Sequence of chain 1.A:
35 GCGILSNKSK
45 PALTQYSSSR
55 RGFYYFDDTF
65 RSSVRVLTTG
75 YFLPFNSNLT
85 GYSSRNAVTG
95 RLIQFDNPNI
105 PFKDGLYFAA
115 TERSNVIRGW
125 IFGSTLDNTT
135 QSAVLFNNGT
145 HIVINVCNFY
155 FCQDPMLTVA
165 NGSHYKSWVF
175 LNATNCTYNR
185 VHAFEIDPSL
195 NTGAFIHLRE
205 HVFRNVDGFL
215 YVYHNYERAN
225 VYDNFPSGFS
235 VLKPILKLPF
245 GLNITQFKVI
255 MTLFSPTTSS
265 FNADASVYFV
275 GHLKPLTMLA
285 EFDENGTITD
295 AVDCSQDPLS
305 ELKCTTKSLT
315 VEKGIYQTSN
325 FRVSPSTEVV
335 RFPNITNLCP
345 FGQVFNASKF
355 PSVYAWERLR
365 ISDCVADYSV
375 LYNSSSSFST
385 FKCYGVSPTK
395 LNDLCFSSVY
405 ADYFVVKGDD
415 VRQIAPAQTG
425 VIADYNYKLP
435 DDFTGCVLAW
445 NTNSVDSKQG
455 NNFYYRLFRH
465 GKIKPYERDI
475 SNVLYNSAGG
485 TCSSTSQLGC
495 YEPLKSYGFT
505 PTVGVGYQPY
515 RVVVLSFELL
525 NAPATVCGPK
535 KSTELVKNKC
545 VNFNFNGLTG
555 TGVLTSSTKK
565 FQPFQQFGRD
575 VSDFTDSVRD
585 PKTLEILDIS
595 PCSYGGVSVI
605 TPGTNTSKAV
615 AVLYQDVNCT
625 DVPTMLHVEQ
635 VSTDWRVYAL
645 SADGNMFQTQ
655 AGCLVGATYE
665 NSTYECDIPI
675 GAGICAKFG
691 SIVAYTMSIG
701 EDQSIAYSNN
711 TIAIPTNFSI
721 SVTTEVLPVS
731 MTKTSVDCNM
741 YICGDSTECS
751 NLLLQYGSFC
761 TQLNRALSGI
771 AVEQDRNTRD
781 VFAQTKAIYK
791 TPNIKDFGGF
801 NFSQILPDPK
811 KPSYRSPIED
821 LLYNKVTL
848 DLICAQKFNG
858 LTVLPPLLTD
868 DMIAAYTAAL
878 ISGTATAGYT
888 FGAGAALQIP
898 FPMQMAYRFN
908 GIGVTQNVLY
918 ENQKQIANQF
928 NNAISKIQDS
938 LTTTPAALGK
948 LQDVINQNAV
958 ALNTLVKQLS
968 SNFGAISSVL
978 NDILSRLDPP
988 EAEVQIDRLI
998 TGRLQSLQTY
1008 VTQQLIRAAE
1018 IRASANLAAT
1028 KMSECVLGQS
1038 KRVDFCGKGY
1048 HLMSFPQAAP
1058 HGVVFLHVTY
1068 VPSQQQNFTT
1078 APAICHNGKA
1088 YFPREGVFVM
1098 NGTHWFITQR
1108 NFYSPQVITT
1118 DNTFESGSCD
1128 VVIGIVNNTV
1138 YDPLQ

A protein and the small-molecule ligand that binds it are described below.
Small molecule (SMILES): CC(=O)N[C@H]1[C@H](O[C@H]2[C@H](O)[C@@H](NC(C)=O)CO[C@@H]2CO)O[C@H](CO)[C@@H](O)[C@@H]1O

Binding-site contacts:
Ligand atom C7 contacts residue ASN1098 of chain 1.A at 3.1 Å.
Ligand atom C5 contacts residue PHE1103 of chain 1.A at 4.5 Å (hydrophobic).
Ligand atom C6 contacts residue HIS1101 of chain 1.A at 3.6 Å.
Ligand atom C5 contacts residue HIS1101 of chain 1.A at 3.6 Å.
Ligand atom C5 contacts residue ASN1098 of chain 1.A at 3.7 Å.
Ligand atom O5 contacts residue HIS1101 of chain 1.A at 4.0 Å.
Ligand atom C8 contacts residue ASN1098 of chain 1.A at 4.1 Å.
Ligand atom C6 contacts residue PHE1103 of chain 1.A at 4.0 Å (hydrophobic).
Ligand atom O6 contacts residue PHE1103 of chain 1.A at 3.8 Å.
Ligand atom C1 contacts residue PHE1103 of chain 1.A at 4.4 Å (hydrophobic).
Ligand atom C8 contacts residue HIS1101 of chain 1.A at 3.7 Å.
Ligand atom C1 contacts residue ASN1098 of chain 1.A at 1.5 Å.
Ligand atom O5 contacts residue ASN1098 of chain 1.A at 2.4 Å (h-bond).
Ligand atom C4 contacts residue ASN1098 of chain 1.A at 4.3 Å.
Ligand atom N2 contacts residue ASN1098 of chain 1.A at 2.9 Å (h-bond).
Ligand atom C7 contacts residue HIS1101 of chain 1.A at 4.3 Å.
Ligand atom O5 contacts residue PHE1103 of chain 1.A at 3.6 Å.
Ligand atom C2 contacts residue ASN1098 of chain 1.A at 2.5 Å.
Ligand atom C3 contacts residue ASN1098 of chain 1.A at 3.9 Å.
Ligand atom O7 contacts residue HIS1101 of chain 1.A at 4.4 Å.
Ligand atom O7 contacts residue ASN1098 of chain 1.A at 3.0 Å (h-bond).